Binding-site contacts:
Ligand atom N2 contacts residue ASP43 of chain 1.C at 2.7 Å (salt-bridge).
Ligand atom C7 contacts residue ASN75 of chain 1.C at 3.4 Å.
Ligand atom O4 contacts residue LYS24 of chain 1.C at 3.1 Å.
Ligand atom C2 contacts residue ASN75 of chain 1.C at 2.5 Å.
Ligand atom C5 contacts residue PHE21 of chain 1.C at 3.6 Å (hydrophobic).
Ligand atom C3 contacts residue THR38 of chain 1.C at 3.6 Å.
Ligand atom O4 contacts residue VAL42 of chain 1.C at 3.6 Å.
Ligand atom N2 contacts residue ASN75 of chain 1.C at 3.1 Å (h-bond).
Ligand atom O2 contacts residue GLU36 of chain 1.C at 3.5 Å (salt-bridge).
Ligand atom O4 contacts residue LYS24 of chain 1.C at 3.5 Å (salt-bridge).
Ligand atom C6 contacts residue PHE21 of chain 1.C at 3.5 Å (hydrophobic).
Ligand atom C2 contacts residue PRO22 of chain 1.C at 3.4 Å (hydrophobic).
Ligand atom C3 contacts residue ASP43 of chain 1.C at 3.3 Å.
Ligand atom C6 contacts residue PHE19 of chain 1.C at 3.6 Å (hydrophobic).
Ligand atom C2 contacts residue LYS24 of chain 1.C at 3.6 Å.
Ligand atom C1 contacts residue ASN75 of chain 1.C at 1.4 Å.
Ligand atom C2 contacts residue THR38 of chain 1.C at 3.6 Å.
Ligand atom C7 contacts residue ARG79 of chain 1.C at 3.6 Å.
Ligand atom C6 contacts residue PHE21 of chain 1.C at 3.7 Å (hydrophobic).
Ligand atom O7 contacts residue ARG79 of chain 1.C at 3.0 Å (salt-bridge).
Ligand atom O2 contacts residue PRO22 of chain 1.C at 2.9 Å (h-bond).
Ligand atom C3 contacts residue GLU36 of chain 1.C at 3.6 Å.
Ligand atom O5 contacts residue ASN75 of chain 1.C at 2.4 Å (h-bond).
Ligand atom C2 contacts residue ASP43 of chain 1.C at 3.4 Å.
Ligand atom O2 contacts residue PHE21 of chain 1.C at 3.4 Å (h-bond).
Ligand atom O5 contacts residue LYS24 of chain 1.C at 3.1 Å (salt-bridge).
Ligand atom C5 contacts residue ASN75 of chain 1.C at 3.8 Å.
Ligand atom O2 contacts residue THR38 of chain 1.C at 3.0 Å (h-bond).
Ligand atom O7 contacts residue ASN75 of chain 1.C at 3.1 Å (h-bond).
Ligand atom O3 contacts residue LYS24 of chain 1.C at 2.6 Å (salt-bridge).
Ligand atom O3 contacts residue PRO23 of chain 1.C at 3.5 Å.
Ligand atom C3 contacts residue LYS24 of chain 1.C at 3.6 Å.
Ligand atom O3 contacts residue GLU36 of chain 1.C at 2.6 Å (salt-bridge).
Ligand atom C8 contacts residue ARG79 of chain 1.C at 3.5 Å.
Ligand atom O7 contacts residue VAL42 of chain 1.C at 3.5 Å.
Ligand atom O6 contacts residue THR38 of chain 1.C at 3.8 Å.
Ligand atom C1 contacts residue LYS24 of chain 1.C at 3.6 Å.
Ligand atom C6 contacts residue THR38 of chain 1.C at 3.7 Å.
Ligand atom O6 contacts residue GLN73 of chain 1.C at 2.9 Å (h-bond).
Ligand atom O6 contacts residue PHE21 of chain 1.C at 3.6 Å.

A protein and the small-molecule ligand that binds it are described below.
Small molecule (SMILES): CC(=O)N[C@H]1[C@H](O[C@H]2[C@H](O)[C@@H](NC(C)=O)CO[C@@H]2CO)O[C@H](CO)[C@@H](O[C@@H]2O[C@H](CO[C@H]3O[C@H](CO)[C@@H](O)[C@H](O)[C@@H]3O[C@@H]3O[C@H](CO)[C@@H](O[C@@H]4O[C@H](CO[C@]5(C(=O)O)C[C@H](O)[C@@H](NC(C)=O)[C@H]([C@H](O)[C@H](O)CO)O5)[C@H](O)[C@H](O)[C@H]4O)[C@H](O)[C@H]3NC(C)=O)[C@@H](O)[C@H](O[C@H]3O[C@H](CO)[C@@H](O)[C@H](O)[C@@H]3O)[C@@H]2O)[C@@H]1O

Sequence of chain 1.C:
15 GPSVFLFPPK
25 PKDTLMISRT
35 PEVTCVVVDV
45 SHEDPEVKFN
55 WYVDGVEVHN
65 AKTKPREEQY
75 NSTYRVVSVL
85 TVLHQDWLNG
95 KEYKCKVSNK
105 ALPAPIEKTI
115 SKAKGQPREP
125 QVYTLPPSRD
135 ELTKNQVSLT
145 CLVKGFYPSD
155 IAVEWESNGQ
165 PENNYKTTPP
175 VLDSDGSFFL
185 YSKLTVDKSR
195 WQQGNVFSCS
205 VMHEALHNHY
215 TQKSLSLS